Binding-site contacts:
Ligand atom O27 contacts residue ASP162 of chain 1.A at 3.1 Å.
Ligand atom C9 contacts residue LEU25 of chain 1.A at 3.7 Å (hydrophobic).
Ligand atom C6 contacts residue LEU25 of chain 1.A at 3.8 Å (hydrophobic).
Ligand atom C2 contacts residue GLY99 of chain 1.A at 4.0 Å.
Ligand atom C16 contacts residue LEU148 of chain 1.A at 3.6 Å (hydrophobic).
Ligand atom N12 contacts residue GLU94 of chain 1.A at 3.9 Å.
Ligand atom N26 contacts residue GLU145 of chain 1.A at 2.7 Å (salt-bridge).
Ligand atom N12 contacts residue ALA46 of chain 1.A at 3.9 Å.
Ligand atom C14 contacts residue MET93 of chain 1.A at 3.8 Å (hydrophobic).
Ligand atom C7 contacts residue LEU96 of chain 1.A at 3.4 Å (hydrophobic).
Ligand atom N12 contacts residue LEU96 of chain 1.A at 3.3 Å (h-bond).
Ligand atom C22 contacts residue LYS48 of chain 1.A at 3.2 Å.
Ligand atom C9 contacts residue CYS95 of chain 1.A at 3.6 Å (hydrophobic).
Ligand atom N26 contacts residue THR161 of chain 1.A at 3.7 Å.
Ligand atom C13 contacts residue LEU96 of chain 1.A at 3.9 Å (hydrophobic).
Ligand atom O25 contacts residue ASP162 of chain 1.A at 3.5 Å.
Ligand atom N26 contacts residue ASN146 of chain 1.A at 3.0 Å (h-bond).
Ligand atom C11 contacts residue LEU148 of chain 1.A at 3.8 Å (hydrophobic).
Ligand atom C9 contacts residue LEU96 of chain 1.A at 3.0 Å (hydrophobic).
Ligand atom C7 contacts residue LEU148 of chain 1.A at 3.6 Å (hydrophobic).
Ligand atom O25 contacts residue LYS48 of chain 1.A at 2.5 Å (salt-bridge).
Ligand atom N10 contacts residue LEU25 of chain 1.A at 3.6 Å.
Ligand atom C3 contacts residue GLY99 of chain 1.A at 3.8 Å.
Ligand atom C5 contacts residue LEU96 of chain 1.A at 3.3 Å (hydrophobic).
Ligand atom C6 contacts residue LEU96 of chain 1.A at 3.5 Å (hydrophobic).
Ligand atom N10 contacts residue LEU96 of chain 1.A at 3.1 Å (h-bond).
Ligand atom C13 contacts residue GLU94 of chain 1.A at 3.5 Å.
Ligand atom C7 contacts residue LEU25 of chain 1.A at 3.4 Å (hydrophobic).
Ligand atom C1 contacts residue ASP97 of chain 1.A at 3.8 Å.
Ligand atom C23 contacts residue GLU145 of chain 1.A at 3.7 Å.
Ligand atom C22 contacts residue ASP162 of chain 1.A at 3.8 Å.
Ligand atom N10 contacts residue CYS95 of chain 1.A at 3.8 Å.
Ligand atom O27 contacts residue LYS48 of chain 1.A at 3.1 Å (salt-bridge).
Ligand atom C8 contacts residue LEU96 of chain 1.A at 3.2 Å (hydrophobic).
Ligand atom C13 contacts residue ALA46 of chain 1.A at 3.6 Å (hydrophobic).
Ligand atom C8 contacts residue LEU25 of chain 1.A at 3.7 Å (hydrophobic).
Ligand atom C23 contacts residue ASN146 of chain 1.A at 3.9 Å.
Ligand atom C16 contacts residue LEU25 of chain 1.A at 3.8 Å (hydrophobic).
Ligand atom C4 contacts residue ASP97 of chain 1.A at 3.7 Å.
Ligand atom C21 contacts residue VAL33 of chain 1.A at 4.0 Å (hydrophobic).

The small molecule below binds the protein below.
Small molecule (SMILES): NCCn1nc(-c2ccnc(-c3cnc4ccccc4c3)c2)cc1C(=O)O

Sequence of chain 1.A:
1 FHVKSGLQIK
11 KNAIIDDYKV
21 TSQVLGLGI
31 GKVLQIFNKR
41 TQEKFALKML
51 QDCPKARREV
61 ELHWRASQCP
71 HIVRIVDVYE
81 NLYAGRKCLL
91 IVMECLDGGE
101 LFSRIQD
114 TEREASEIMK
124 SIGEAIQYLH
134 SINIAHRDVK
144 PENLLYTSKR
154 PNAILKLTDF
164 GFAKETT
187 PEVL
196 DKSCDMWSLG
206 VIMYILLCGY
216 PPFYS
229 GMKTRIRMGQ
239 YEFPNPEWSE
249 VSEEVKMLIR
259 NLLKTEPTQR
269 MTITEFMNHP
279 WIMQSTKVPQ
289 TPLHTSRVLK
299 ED